Sequence of chain 1.H:
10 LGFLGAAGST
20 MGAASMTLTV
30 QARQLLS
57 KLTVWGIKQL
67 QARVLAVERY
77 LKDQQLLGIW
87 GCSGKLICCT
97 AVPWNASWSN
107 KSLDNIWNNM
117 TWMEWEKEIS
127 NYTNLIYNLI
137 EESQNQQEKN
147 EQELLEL

Binding-site contacts:
Ligand atom C1 contacts residue ASN127 of chain 1.H at 1.5 Å.
Ligand atom C3 contacts residue ASN127 of chain 1.H at 3.9 Å.
Ligand atom C7 contacts residue ASN127 of chain 1.H at 3.3 Å.
Ligand atom C4 contacts residue ASN127 of chain 1.H at 4.4 Å.
Ligand atom O7 contacts residue GLU124 of chain 1.H at 4.2 Å.
Ligand atom C8 contacts residue ILE125 of chain 1.H at 4.3 Å (hydrophobic).
Ligand atom C8 contacts residue LYS123 of chain 1.H at 3.2 Å.
Ligand atom O5 contacts residue ASN127 of chain 1.H at 2.5 Å (h-bond).
Ligand atom N2 contacts residue ASN127 of chain 1.H at 2.9 Å (h-bond).
Ligand atom C8 contacts residue SER126 of chain 1.H at 3.5 Å.
Ligand atom C7 contacts residue GLU124 of chain 1.H at 4.2 Å.
Ligand atom C7 contacts residue SER126 of chain 1.H at 4.4 Å.
Ligand atom C5 contacts residue ASN127 of chain 1.H at 3.8 Å.
Ligand atom C2 contacts residue ASN127 of chain 1.H at 2.5 Å.
Ligand atom C8 contacts residue ASN127 of chain 1.H at 4.0 Å.
Ligand atom C8 contacts residue GLU124 of chain 1.H at 3.1 Å.
Ligand atom O7 contacts residue ASN127 of chain 1.H at 3.2 Å (h-bond).

This protein binds this small molecule.
Small molecule (SMILES): CC(=O)N[C@@H]1[C@@H](O)[C@H](O)[C@@H](CO)O[C@H]1O